A small-molecule ligand and the protein it binds are described below.
Small molecule (SMILES): CC(=O)N[C@@H]1[C@@H](O)[C@H](O)[C@@H](CO)O[C@H]1O

Sequence of chain 1.A:
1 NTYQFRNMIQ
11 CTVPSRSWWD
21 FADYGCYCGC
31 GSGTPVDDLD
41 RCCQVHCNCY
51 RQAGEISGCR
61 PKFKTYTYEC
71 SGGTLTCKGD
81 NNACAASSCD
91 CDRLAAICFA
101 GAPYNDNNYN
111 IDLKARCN

Binding-site contacts:
Ligand atom O5 contacts residue LYS62 of chain 1.A at 4.0 Å.
Ligand atom C7 contacts residue TRP18 of chain 1.A at 3.9 Å (hydrophobic).
Ligand atom O4 contacts residue CYS28 of chain 1.A at 3.6 Å.
Ligand atom C2 contacts residue PHE5 of chain 1.A at 3.6 Å (hydrophobic).
Ligand atom C1 contacts residue LYS62 of chain 1.A at 3.9 Å.
Ligand atom C6 contacts residue HIS46 of chain 1.A at 4.2 Å.
Ligand atom O5 contacts residue HIS46 of chain 1.A at 4.3 Å.
Ligand atom O6 contacts residue CYS47 of chain 1.A at 4.0 Å.
Ligand atom C3 contacts residue PHE5 of chain 1.A at 4.0 Å (hydrophobic).
Ligand atom O1 contacts residue LYS62 of chain 1.A at 2.9 Å (salt-bridge).
Ligand atom C3 contacts residue PHE21 of chain 1.A at 4.0 Å (hydrophobic).
Ligand atom O7 contacts residue ILE9 of chain 1.A at 4.0 Å.
Ligand atom C5 contacts residue GLY29 of chain 1.A at 3.5 Å.
Ligand atom C4 contacts residue PHE21 of chain 1.A at 3.9 Å (hydrophobic).
Ligand atom O3 contacts residue PHE21 of chain 1.A at 3.9 Å.
Ligand atom C7 contacts residue THR2 of chain 1.A at 3.9 Å.
Ligand atom O5 contacts residue CYS30 of chain 1.A at 4.2 Å.
Ligand atom O6 contacts residue CYS43 of chain 1.A at 3.7 Å.
Ligand atom O3 contacts residue PHE5 of chain 1.A at 3.9 Å.
Ligand atom C8 contacts residue THR2 of chain 1.A at 3.1 Å.
Ligand atom N2 contacts residue THR2 of chain 1.A at 4.2 Å.
Ligand atom O7 contacts residue PHE5 of chain 1.A at 3.4 Å.
Ligand atom C6 contacts residue TYR27 of chain 1.A at 3.5 Å (hydrophobic).
Ligand atom C7 contacts residue PHE5 of chain 1.A at 4.1 Å (hydrophobic).
Ligand atom O6 contacts residue HIS46 of chain 1.A at 3.1 Å (h-bond).
Ligand atom C4 contacts residue PHE5 of chain 1.A at 3.8 Å (hydrophobic).
Ligand atom C8 contacts residue TRP18 of chain 1.A at 3.2 Å (hydrophobic).
Ligand atom C6 contacts residue GLY29 of chain 1.A at 3.4 Å.
Ligand atom C6 contacts residue CYS43 of chain 1.A at 4.2 Å (hydrophobic).
Ligand atom O7 contacts residue TRP18 of chain 1.A at 4.2 Å.
Ligand atom O4 contacts residue PHE21 of chain 1.A at 2.8 Å (h-bond).
Ligand atom C5 contacts residue CYS28 of chain 1.A at 4.2 Å (hydrophobic).
Ligand atom O6 contacts residue CYS30 of chain 1.A at 3.5 Å (h-bond).
Ligand atom C6 contacts residue CYS30 of chain 1.A at 3.5 Å (hydrophobic).
Ligand atom O4 contacts residue GLY29 of chain 1.A at 3.9 Å.
Ligand atom O3 contacts residue ILE9 of chain 1.A at 3.7 Å.
Ligand atom O4 contacts residue CYS43 of chain 1.A at 4.0 Å.
Ligand atom O6 contacts residue TYR27 of chain 1.A at 4.0 Å.
Ligand atom C6 contacts residue CYS28 of chain 1.A at 3.8 Å (hydrophobic).
Ligand atom O7 contacts residue ARG6 of chain 1.A at 4.2 Å.